Sequence of chain 1.F:
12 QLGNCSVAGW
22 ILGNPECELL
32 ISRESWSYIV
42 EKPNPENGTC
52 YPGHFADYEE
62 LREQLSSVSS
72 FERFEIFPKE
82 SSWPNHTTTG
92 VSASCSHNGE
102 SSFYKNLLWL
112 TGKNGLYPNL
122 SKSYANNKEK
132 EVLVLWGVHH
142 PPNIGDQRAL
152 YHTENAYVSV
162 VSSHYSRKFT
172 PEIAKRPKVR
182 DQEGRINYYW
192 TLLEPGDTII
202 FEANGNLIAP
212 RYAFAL

Binding-site contacts:
Ligand atom C7 contacts residue ASN48 of chain 1.F at 2.9 Å.
Ligand atom C4 contacts residue ASN48 of chain 1.F at 4.3 Å.
Ligand atom C5 contacts residue ASN48 of chain 1.F at 3.6 Å.
Ligand atom O5 contacts residue GLU47 of chain 1.F at 3.4 Å (salt-bridge).
Ligand atom O3 contacts residue ARG181 of chain 1.F at 4.3 Å.
Ligand atom C2 contacts residue ASN48 of chain 1.F at 2.8 Å.
Ligand atom C7 contacts residue ASN25 of chain 1.F at 4.4 Å.
Ligand atom O7 contacts residue ASN48 of chain 1.F at 3.8 Å.
Ligand atom O7 contacts residue CYS51 of chain 1.F at 4.3 Å.
Ligand atom C5 contacts residue GLU47 of chain 1.F at 4.3 Å.
Ligand atom O7 contacts residue ARG181 of chain 1.F at 3.8 Å.
Ligand atom C6 contacts residue GLU47 of chain 1.F at 3.7 Å.
Ligand atom N2 contacts residue ASN48 of chain 1.F at 3.1 Å (h-bond).
Ligand atom C1 contacts residue ASN48 of chain 1.F at 1.5 Å.
Ligand atom C8 contacts residue GLU47 of chain 1.F at 4.1 Å.
Ligand atom O7 contacts residue SER97 of chain 1.F at 4.1 Å.
Ligand atom C8 contacts residue CYS51 of chain 1.F at 4.3 Å (hydrophobic).
Ligand atom C8 contacts residue ARG181 of chain 1.F at 3.7 Å.
Ligand atom O7 contacts residue GLU27 of chain 1.F at 3.6 Å.
Ligand atom C7 contacts residue SER95 of chain 1.F at 4.4 Å.
Ligand atom O7 contacts residue ASN25 of chain 1.F at 3.8 Å.
Ligand atom N2 contacts residue ARG181 of chain 1.F at 3.4 Å (salt-bridge).
Ligand atom O5 contacts residue ASN48 of chain 1.F at 2.4 Å (h-bond).
Ligand atom C7 contacts residue GLU27 of chain 1.F at 4.3 Å.
Ligand atom C7 contacts residue ARG181 of chain 1.F at 3.4 Å.
Ligand atom C2 contacts residue ARG181 of chain 1.F at 3.9 Å.
Ligand atom C3 contacts residue ASN48 of chain 1.F at 3.9 Å.
Ligand atom C8 contacts residue ASN25 of chain 1.F at 3.7 Å.
Ligand atom C1 contacts residue GLU47 of chain 1.F at 3.7 Å.
Ligand atom C8 contacts residue ASN48 of chain 1.F at 2.5 Å.
Ligand atom O7 contacts residue SER95 of chain 1.F at 4.0 Å.

A protein and the small-molecule ligand that binds it are described below.
Small molecule (SMILES): CC(=O)N[C@@H]1[C@@H](O)[C@H](O)[C@@H](CO)O[C@H]1O